Sequence of chain 1.J:
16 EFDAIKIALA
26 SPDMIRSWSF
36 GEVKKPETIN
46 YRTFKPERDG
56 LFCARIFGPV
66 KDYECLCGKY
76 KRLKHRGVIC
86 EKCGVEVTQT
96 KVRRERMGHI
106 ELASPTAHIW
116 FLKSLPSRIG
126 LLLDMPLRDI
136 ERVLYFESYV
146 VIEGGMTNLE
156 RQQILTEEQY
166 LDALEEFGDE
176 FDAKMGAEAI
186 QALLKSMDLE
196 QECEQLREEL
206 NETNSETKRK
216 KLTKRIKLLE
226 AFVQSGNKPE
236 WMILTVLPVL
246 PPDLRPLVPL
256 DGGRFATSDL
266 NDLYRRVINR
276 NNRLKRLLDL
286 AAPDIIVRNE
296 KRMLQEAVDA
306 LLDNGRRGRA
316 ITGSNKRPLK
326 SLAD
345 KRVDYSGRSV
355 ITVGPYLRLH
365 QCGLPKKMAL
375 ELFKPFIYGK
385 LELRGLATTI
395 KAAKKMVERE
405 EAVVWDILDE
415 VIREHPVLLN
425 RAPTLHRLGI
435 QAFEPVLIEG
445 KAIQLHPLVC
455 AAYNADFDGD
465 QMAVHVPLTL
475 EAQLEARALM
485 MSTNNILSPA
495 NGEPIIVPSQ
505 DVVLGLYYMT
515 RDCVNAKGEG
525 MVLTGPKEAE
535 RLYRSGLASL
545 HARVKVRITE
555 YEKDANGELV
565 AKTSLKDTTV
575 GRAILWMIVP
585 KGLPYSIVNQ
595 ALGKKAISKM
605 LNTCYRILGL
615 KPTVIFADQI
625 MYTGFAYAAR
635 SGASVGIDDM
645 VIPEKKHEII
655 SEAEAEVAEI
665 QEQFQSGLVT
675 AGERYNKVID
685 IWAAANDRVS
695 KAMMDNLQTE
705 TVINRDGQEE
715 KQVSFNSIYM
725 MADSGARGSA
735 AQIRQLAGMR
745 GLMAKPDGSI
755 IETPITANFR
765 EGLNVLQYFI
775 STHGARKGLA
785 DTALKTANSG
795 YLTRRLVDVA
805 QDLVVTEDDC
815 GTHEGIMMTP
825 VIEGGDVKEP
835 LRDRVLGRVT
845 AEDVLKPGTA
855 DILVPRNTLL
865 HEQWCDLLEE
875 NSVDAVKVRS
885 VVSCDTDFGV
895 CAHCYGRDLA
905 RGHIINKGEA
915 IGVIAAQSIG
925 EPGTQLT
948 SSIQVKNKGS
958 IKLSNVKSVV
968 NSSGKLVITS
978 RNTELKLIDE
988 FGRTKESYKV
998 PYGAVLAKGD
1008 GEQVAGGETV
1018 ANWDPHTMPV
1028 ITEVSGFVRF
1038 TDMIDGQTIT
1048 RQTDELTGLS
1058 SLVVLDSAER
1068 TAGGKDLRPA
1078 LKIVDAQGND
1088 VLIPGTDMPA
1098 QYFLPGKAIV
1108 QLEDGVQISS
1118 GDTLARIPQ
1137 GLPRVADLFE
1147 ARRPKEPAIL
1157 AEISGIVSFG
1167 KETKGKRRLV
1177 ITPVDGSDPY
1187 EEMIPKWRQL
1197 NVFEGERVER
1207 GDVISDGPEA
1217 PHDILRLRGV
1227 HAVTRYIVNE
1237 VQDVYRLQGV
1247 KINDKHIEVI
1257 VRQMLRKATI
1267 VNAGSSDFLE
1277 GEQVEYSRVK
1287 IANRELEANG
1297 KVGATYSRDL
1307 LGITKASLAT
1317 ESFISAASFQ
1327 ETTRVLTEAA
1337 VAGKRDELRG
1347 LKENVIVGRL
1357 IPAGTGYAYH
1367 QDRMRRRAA

Sequence of chain 1.I:
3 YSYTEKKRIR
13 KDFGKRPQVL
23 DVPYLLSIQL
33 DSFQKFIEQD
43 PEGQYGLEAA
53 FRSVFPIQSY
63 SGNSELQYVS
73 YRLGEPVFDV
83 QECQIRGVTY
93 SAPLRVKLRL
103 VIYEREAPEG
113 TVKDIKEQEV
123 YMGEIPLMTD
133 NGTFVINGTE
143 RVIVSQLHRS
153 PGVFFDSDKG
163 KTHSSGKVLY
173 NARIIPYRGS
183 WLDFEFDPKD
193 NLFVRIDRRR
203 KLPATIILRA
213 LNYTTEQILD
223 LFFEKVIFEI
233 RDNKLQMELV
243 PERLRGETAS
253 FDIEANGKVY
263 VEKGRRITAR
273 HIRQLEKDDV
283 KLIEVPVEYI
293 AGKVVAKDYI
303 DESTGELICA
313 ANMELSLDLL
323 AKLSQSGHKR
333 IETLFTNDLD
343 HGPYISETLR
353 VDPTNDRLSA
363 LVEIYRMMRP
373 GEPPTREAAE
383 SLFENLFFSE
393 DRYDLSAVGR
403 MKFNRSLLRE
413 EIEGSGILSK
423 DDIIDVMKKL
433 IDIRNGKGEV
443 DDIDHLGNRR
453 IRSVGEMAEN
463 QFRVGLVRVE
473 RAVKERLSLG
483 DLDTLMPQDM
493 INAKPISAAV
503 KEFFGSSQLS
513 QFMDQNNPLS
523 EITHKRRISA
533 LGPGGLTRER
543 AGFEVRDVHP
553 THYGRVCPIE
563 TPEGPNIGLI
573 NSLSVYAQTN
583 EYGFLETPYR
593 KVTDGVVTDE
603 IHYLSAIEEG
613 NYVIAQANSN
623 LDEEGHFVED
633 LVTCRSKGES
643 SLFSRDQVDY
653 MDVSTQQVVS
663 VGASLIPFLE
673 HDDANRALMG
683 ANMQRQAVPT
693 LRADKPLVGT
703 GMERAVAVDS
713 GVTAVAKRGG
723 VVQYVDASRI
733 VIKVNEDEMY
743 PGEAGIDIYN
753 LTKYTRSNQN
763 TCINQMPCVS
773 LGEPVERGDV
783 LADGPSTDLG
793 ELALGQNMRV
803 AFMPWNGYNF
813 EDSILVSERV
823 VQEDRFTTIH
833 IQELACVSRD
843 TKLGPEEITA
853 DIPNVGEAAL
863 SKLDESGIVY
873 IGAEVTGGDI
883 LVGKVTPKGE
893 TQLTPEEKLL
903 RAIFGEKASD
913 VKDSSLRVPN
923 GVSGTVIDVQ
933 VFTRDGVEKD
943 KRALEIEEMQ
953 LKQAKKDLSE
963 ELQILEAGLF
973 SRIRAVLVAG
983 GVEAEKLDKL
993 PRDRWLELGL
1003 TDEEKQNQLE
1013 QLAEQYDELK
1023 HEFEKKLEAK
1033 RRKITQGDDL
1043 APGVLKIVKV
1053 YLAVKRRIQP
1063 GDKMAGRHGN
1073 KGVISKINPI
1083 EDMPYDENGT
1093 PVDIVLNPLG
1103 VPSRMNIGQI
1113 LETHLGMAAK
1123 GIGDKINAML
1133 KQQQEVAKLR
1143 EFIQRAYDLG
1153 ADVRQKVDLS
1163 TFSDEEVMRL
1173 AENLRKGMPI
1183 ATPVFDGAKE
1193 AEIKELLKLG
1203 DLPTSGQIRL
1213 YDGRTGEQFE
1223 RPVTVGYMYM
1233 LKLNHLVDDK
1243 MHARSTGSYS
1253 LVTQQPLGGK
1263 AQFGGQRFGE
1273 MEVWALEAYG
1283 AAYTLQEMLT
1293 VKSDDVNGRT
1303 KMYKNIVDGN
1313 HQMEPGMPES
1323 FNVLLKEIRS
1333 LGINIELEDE

Binding-site contacts:
Ligand atom FAD contacts residue HIS777 of chain 1.J at 3.9 Å.
Ligand atom CAJ contacts residue LYS749 of chain 1.J at 3.6 Å.
Ligand atom CAH contacts residue TYR555 of chain 1.I at 3.8 Å (hydrophobic).
Ligand atom FAC contacts residue PRO552 of chain 1.I at 4.2 Å.
Ligand atom CAP contacts residue SER642 of chain 1.I at 4.1 Å.
Ligand atom CAL contacts residue LEU770 of chain 1.J at 4.1 Å (hydrophobic).
Ligand atom FAD contacts residue PHE773 of chain 1.J at 3.7 Å.
Ligand atom CAS contacts residue SER642 of chain 1.I at 3.6 Å.
Ligand atom CAS contacts residue LEU770 of chain 1.J at 4.0 Å (hydrophobic).
Ligand atom OAA contacts residue SER642 of chain 1.I at 3.1 Å (h-bond).
Ligand atom FAE contacts residue HIS777 of chain 1.J at 3.6 Å.
Ligand atom CAH contacts residue LEU770 of chain 1.J at 3.4 Å (hydrophobic).
Ligand atom CAG contacts residue ILE774 of chain 1.J at 3.6 Å (hydrophobic).
Ligand atom CAG contacts residue LEU770 of chain 1.J at 3.3 Å (hydrophobic).
Ligand atom CAH contacts residue PHE773 of chain 1.J at 3.5 Å (hydrophobic).
Ligand atom BRF contacts residue TYR555 of chain 1.I at 3.5 Å.
Ligand atom OAA contacts residue ILE755 of chain 1.J at 4.0 Å.
Ligand atom CAL contacts residue SER642 of chain 1.I at 4.1 Å.
Ligand atom FAB contacts residue PRO750 of chain 1.J at 3.2 Å.
Ligand atom CAG contacts residue PHE773 of chain 1.J at 3.4 Å (hydrophobic).
Ligand atom CAQ contacts residue LEU770 of chain 1.J at 3.9 Å (hydrophobic).
Ligand atom FAD contacts residue ILE774 of chain 1.J at 3.6 Å.
Ligand atom CAJ contacts residue GLY640 of chain 1.I at 3.6 Å.
Ligand atom FAE contacts residue VAL550 of chain 1.I at 3.9 Å.
Ligand atom FAC contacts residue PHE773 of chain 1.J at 3.9 Å.
Ligand atom BRF contacts residue PRO552 of chain 1.I at 4.1 Å.
Ligand atom CAR contacts residue PRO750 of chain 1.J at 4.1 Å (hydrophobic).
Ligand atom NAN contacts residue SER642 of chain 1.I at 3.2 Å (h-bond).
Ligand atom CAK contacts residue LYS749 of chain 1.J at 3.8 Å.
Ligand atom FAE contacts residue PRO750 of chain 1.J at 3.2 Å.
Ligand atom CAK contacts residue GLY640 of chain 1.I at 3.4 Å.
Ligand atom CAR contacts residue PRO552 of chain 1.I at 3.6 Å (hydrophobic).
Ligand atom FAB contacts residue PRO552 of chain 1.I at 3.3 Å.
Ligand atom NAO contacts residue ILE755 of chain 1.J at 3.3 Å.
Ligand atom CAI contacts residue LEU770 of chain 1.J at 3.5 Å (hydrophobic).
Ligand atom CAJ contacts residue PRO552 of chain 1.I at 3.8 Å (hydrophobic).
Ligand atom OAA contacts residue GLU641 of chain 1.I at 3.9 Å.
Ligand atom FAC contacts residue VAL550 of chain 1.I at 3.8 Å.
Ligand atom BRF contacts residue ARG637 of chain 1.I at 3.5 Å.
Ligand atom CAI contacts residue ILE774 of chain 1.J at 3.5 Å (hydrophobic).

A small-molecule ligand and the protein it binds are described below.
Small molecule (SMILES): ON/C(=N/c1cccc(Br)c1)c1ccc(F)c(C(F)(F)F)c1